The protein below binds the small molecule below.
Small molecule (SMILES): CC(=O)N[C@H]1[C@H](O[C@H]2[C@H](O)[C@@H](NC(C)=O)CO[C@@H]2CO)O[C@H](CO)[C@@H](O)[C@@H]1O

Binding-site contacts:
Ligand atom C1 contacts residue ASN1082 of chain 1.B at 1.4 Å.
Ligand atom N2 contacts residue ASN1082 of chain 1.B at 2.8 Å (h-bond).
Ligand atom N2 contacts residue THR1084 of chain 1.B at 3.9 Å.
Ligand atom C2 contacts residue ASN1082 of chain 1.B at 2.4 Å.
Ligand atom C3 contacts residue ASN1082 of chain 1.B at 3.8 Å.
Ligand atom C1 contacts residue THR1084 of chain 1.B at 4.1 Å.
Ligand atom O5 contacts residue PHE1087 of chain 1.B at 3.8 Å.
Ligand atom O6 contacts residue PHE1087 of chain 1.B at 3.6 Å.
Ligand atom C1 contacts residue HIS1085 of chain 1.B at 4.0 Å.
Ligand atom C8 contacts residue HIS1085 of chain 1.B at 4.4 Å.
Ligand atom O7 contacts residue THR1084 of chain 1.B at 4.3 Å.
Ligand atom C1 contacts residue PHE1087 of chain 1.B at 4.4 Å (hydrophobic).
Ligand atom C4 contacts residue ASN1082 of chain 1.B at 4.2 Å.
Ligand atom O5 contacts residue HIS1085 of chain 1.B at 4.0 Å.
Ligand atom O7 contacts residue ASN1082 of chain 1.B at 3.6 Å.
Ligand atom C6 contacts residue HIS1085 of chain 1.B at 4.1 Å.
Ligand atom C3 contacts residue THR1084 of chain 1.B at 4.3 Å.
Ligand atom C7 contacts residue HIS1085 of chain 1.B at 3.9 Å.
Ligand atom O4 contacts residue HIS1085 of chain 1.B at 3.5 Å.
Ligand atom C7 contacts residue ASN1082 of chain 1.B at 3.5 Å.
Ligand atom C6 contacts residue PHE1087 of chain 1.B at 3.8 Å (hydrophobic).
Ligand atom C5 contacts residue ASN1082 of chain 1.B at 3.7 Å.
Ligand atom C4 contacts residue HIS1085 of chain 1.B at 3.9 Å.
Ligand atom O7 contacts residue HIS1085 of chain 1.B at 3.6 Å.
Ligand atom C5 contacts residue HIS1085 of chain 1.B at 3.3 Å.
Ligand atom C3 contacts residue HIS1085 of chain 1.B at 4.0 Å.
Ligand atom C5 contacts residue PHE1087 of chain 1.B at 4.1 Å (hydrophobic).
Ligand atom C2 contacts residue THR1084 of chain 1.B at 4.3 Å.
Ligand atom O5 contacts residue ASN1082 of chain 1.B at 2.4 Å (h-bond).
Ligand atom C8 contacts residue ASN1082 of chain 1.B at 3.8 Å.

Sequence of chain 1.B:
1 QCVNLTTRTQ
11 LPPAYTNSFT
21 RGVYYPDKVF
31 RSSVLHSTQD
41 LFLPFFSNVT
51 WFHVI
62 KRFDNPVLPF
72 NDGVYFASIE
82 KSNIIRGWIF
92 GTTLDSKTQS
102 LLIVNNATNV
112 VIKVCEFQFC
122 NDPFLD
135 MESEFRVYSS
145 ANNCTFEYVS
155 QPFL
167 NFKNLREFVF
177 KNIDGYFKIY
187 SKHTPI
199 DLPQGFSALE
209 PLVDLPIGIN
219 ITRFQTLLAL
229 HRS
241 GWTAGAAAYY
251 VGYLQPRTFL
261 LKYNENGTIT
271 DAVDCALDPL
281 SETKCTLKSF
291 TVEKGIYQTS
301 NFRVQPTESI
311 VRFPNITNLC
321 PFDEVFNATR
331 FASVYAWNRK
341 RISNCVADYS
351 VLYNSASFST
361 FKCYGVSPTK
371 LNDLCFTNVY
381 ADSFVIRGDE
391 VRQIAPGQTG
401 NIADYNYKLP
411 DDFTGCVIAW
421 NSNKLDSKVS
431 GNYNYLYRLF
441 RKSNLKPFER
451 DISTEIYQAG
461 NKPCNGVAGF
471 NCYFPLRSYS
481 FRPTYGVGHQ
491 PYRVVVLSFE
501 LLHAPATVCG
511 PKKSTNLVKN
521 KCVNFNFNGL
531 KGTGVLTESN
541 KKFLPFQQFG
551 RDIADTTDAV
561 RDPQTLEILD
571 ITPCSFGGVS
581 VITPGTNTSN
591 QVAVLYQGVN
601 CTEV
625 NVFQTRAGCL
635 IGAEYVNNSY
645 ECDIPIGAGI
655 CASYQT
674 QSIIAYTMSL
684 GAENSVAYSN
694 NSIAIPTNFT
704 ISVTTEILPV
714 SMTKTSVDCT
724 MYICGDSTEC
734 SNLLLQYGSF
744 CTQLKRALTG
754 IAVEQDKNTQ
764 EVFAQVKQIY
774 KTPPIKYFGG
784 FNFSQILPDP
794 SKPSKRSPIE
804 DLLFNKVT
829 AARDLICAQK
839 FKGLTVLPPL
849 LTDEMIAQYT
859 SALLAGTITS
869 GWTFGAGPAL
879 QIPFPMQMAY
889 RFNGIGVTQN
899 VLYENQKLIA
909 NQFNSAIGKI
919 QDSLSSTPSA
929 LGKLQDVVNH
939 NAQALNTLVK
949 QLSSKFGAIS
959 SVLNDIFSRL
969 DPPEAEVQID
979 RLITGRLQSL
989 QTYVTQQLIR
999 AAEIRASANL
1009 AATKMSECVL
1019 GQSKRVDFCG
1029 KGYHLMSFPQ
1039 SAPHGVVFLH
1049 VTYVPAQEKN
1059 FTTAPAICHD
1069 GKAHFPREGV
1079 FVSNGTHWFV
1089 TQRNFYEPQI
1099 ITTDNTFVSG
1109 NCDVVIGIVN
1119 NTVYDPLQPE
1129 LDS